A small-molecule ligand and the protein it binds are described below.
Small molecule (SMILES): CC(C)C[C@H](NC(=O)[C@H](CC(=O)O)NC(=O)[C@@H](N)CO)C(=O)N[C@H](C(=O)N[C@@H](C)C(=O)N1CCC[C@H]1C(=O)N[C@@H](COP(=O)(O)O)C(=O)N1CCC[C@H]1C(=O)N[C@H](C=O)CC(=O)O)C(C)C

Sequence of chain 1.C:
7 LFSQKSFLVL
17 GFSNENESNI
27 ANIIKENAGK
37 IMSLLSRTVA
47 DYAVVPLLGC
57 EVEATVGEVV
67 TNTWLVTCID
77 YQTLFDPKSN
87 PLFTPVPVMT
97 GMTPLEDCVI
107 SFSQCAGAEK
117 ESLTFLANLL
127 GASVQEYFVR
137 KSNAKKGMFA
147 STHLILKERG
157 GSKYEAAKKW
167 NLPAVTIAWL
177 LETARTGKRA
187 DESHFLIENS

Binding-site contacts:
Ligand atom P contacts residue GLN110 of chain 1.C at 4.0 Å.
Ligand atom N contacts residue PHE134 of chain 1.C at 3.0 Å (h-bond).
Ligand atom CB contacts residue PHE134 of chain 1.C at 3.7 Å (hydrophobic).
Ligand atom C contacts residue LYS159 of chain 1.C at 4.1 Å.
Ligand atom CG2 contacts residue TRP166 of chain 1.C at 3.5 Å (hydrophobic).
Ligand atom O3P contacts residue LYS159 of chain 1.C at 3.8 Å.
Ligand atom O1P contacts residue LYS159 of chain 1.C at 4.1 Å.
Ligand atom CA contacts residue VAL135 of chain 1.C at 4.0 Å (hydrophobic).
Ligand atom CG2 contacts residue ALA162 of chain 1.C at 3.5 Å (hydrophobic).
Ligand atom O contacts residue VAL135 of chain 1.C at 4.0 Å.
Ligand atom CG1 contacts residue LYS159 of chain 1.C at 3.6 Å.
Ligand atom O3P contacts residue SER109 of chain 1.C at 2.4 Å (h-bond).
Ligand atom OG contacts residue GLN110 of chain 1.C at 3.9 Å.
Ligand atom CB contacts residue LYS159 of chain 1.C at 3.9 Å.
Ligand atom CD2 contacts residue TYR133 of chain 1.C at 4.0 Å (hydrophobic).
Ligand atom P contacts residue SER109 of chain 1.C at 3.7 Å.
Ligand atom C contacts residue PHE134 of chain 1.C at 4.0 Å (hydrophobic).
Ligand atom O2P contacts residue SER109 of chain 1.C at 3.8 Å.
Ligand atom C contacts residue TRP166 of chain 1.C at 4.1 Å (hydrophobic).
Ligand atom O contacts residue PHE134 of chain 1.C at 3.3 Å (h-bond).
Ligand atom CD1 contacts residue LYS142 of chain 1.C at 3.5 Å.
Ligand atom O2P contacts residue LYS159 of chain 1.C at 1.3 Å (salt-bridge).
Ligand atom O contacts residue ARG136 of chain 1.C at 3.4 Å (salt-bridge).
Ligand atom OD1 contacts residue LYS137 of chain 1.C at 3.1 Å.
Ligand atom O contacts residue TYR133 of chain 1.C at 3.7 Å.
Ligand atom OG contacts residue LYS159 of chain 1.C at 3.8 Å.
Ligand atom P contacts residue LYS159 of chain 1.C at 3.0 Å.
Ligand atom CD contacts residue TYR133 of chain 1.C at 3.6 Å (hydrophobic).
Ligand atom CG2 contacts residue PHE134 of chain 1.C at 4.1 Å (hydrophobic).
Ligand atom CA contacts residue PHE134 of chain 1.C at 3.8 Å (hydrophobic).
Ligand atom O3P contacts residue GLN110 of chain 1.C at 2.9 Å (h-bond).
Ligand atom CG1 contacts residue SER158 of chain 1.C at 3.8 Å.
Ligand atom O2P contacts residue PHE108 of chain 1.C at 3.6 Å.
Ligand atom CD1 contacts residue MET144 of chain 1.C at 3.8 Å (hydrophobic).
Ligand atom O contacts residue LYS159 of chain 1.C at 4.1 Å.
Ligand atom N contacts residue TRP166 of chain 1.C at 4.0 Å.
Ligand atom CG contacts residue ARG136 of chain 1.C at 3.7 Å.
Ligand atom OD2 contacts residue ARG136 of chain 1.C at 3.2 Å.
Ligand atom CA contacts residue PHE134 of chain 1.C at 4.0 Å (hydrophobic).
Ligand atom CA contacts residue TYR133 of chain 1.C at 3.9 Å (hydrophobic).